Sequence of chain 1.F:
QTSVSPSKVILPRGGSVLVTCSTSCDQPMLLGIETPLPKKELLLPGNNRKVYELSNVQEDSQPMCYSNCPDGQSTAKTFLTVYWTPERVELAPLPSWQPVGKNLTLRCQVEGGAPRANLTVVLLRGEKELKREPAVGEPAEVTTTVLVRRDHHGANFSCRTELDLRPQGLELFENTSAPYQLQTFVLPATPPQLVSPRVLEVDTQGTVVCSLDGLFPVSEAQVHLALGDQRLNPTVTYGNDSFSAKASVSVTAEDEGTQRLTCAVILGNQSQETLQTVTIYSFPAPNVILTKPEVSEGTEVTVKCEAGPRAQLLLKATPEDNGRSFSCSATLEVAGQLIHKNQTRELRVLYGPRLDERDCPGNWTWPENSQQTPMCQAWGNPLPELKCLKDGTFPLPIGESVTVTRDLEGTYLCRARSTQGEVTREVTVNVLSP

This protein binds this small molecule.
Small molecule (SMILES): CC(=O)N[C@@H]1[C@@H](O)[C@H](O)[C@@H](CO)O[C@H]1O

Binding-site contacts:
Ligand atom C8 contacts residue ASN240 of chain 1.F at 3.9 Å.
Ligand atom N2 contacts residue ASN240 of chain 1.F at 2.8 Å (h-bond).
Ligand atom O7 contacts residue ASN240 of chain 1.F at 3.0 Å (h-bond).
Ligand atom C3 contacts residue ASN240 of chain 1.F at 3.7 Å.
Ligand atom C7 contacts residue ASN240 of chain 1.F at 3.2 Å.
Ligand atom C4 contacts residue ASN240 of chain 1.F at 4.3 Å.
Ligand atom O5 contacts residue ASN240 of chain 1.F at 2.4 Å (h-bond).
Ligand atom C2 contacts residue ASN240 of chain 1.F at 2.5 Å.
Ligand atom O7 contacts residue GLY239 of chain 1.F at 3.6 Å.
Ligand atom C5 contacts residue ASN240 of chain 1.F at 3.7 Å.
Ligand atom C1 contacts residue ASN240 of chain 1.F at 1.5 Å.